This protein binds this small molecule.
Small molecule (SMILES): Nc1ncnc2c1ncn2[C@@H]1O[C@H](CO)[C@@H](O)[C@H]1O

Sequence of chain 1.A:
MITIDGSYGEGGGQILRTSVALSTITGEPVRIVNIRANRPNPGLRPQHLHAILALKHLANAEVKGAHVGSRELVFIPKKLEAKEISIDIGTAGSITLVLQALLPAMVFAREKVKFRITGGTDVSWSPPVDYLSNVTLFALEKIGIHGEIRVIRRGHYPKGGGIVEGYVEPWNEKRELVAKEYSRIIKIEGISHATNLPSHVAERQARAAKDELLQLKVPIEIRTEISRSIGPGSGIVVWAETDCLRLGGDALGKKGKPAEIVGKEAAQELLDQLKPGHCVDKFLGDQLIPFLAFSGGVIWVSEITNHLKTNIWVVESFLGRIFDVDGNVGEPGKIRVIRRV

Binding-site contacts:
Ligand atom N3 contacts residue GLN287 of chain 1.A at 3.4 Å (h-bond).
Ligand atom O2' contacts residue PHE283 of chain 1.A at 3.4 Å (h-bond).
Ligand atom O5' contacts residue HIS307 of chain 1.A at 3.4 Å (h-bond).
Ligand atom C4 contacts residue SER126 of chain 1.A at 3.9 Å.
Ligand atom C8 contacts residue SER126 of chain 1.A at 3.8 Å.
Ligand atom C6 contacts residue PHE283 of chain 1.A at 3.9 Å (hydrophobic).
Ligand atom C2 contacts residue PHE283 of chain 1.A at 3.7 Å (hydrophobic).
Ligand atom N1 contacts residue PRO128 of chain 1.A at 3.8 Å.
Ligand atom C4 contacts residue PHE283 of chain 1.A at 3.5 Å (hydrophobic).
Ligand atom N9 contacts residue PRO127 of chain 1.A at 3.7 Å.
Ligand atom O3' contacts residue GLN100 of chain 1.A at 2.9 Å (h-bond).
Ligand atom N1 contacts residue ASP250 of chain 1.A at 2.9 Å (salt-bridge).
Ligand atom N7 contacts residue SER126 of chain 1.A at 3.7 Å.
Ligand atom C5 contacts residue SER126 of chain 1.A at 3.8 Å.
Ligand atom C3' contacts residue ASP286 of chain 1.A at 3.3 Å.
Ligand atom O5' contacts residue A6 of chain 1.D at 2.7 Å (h-bond).
Ligand atom C2 contacts residue TYR131 of chain 1.A at 3.9 Å (hydrophobic).
Ligand atom C1' contacts residue PRO127 of chain 1.A at 3.6 Å (hydrophobic).
Ligand atom O2' contacts residue GLN287 of chain 1.A at 3.3 Å (h-bond).
Ligand atom O4' contacts residue LEU97 of chain 1.A at 3.6 Å.
Ligand atom O2' contacts residue ASP286 of chain 1.A at 2.6 Å (salt-bridge).
Ligand atom C5 contacts residue PRO127 of chain 1.A at 3.8 Å (hydrophobic).
Ligand atom C6 contacts residue SER126 of chain 1.A at 3.9 Å.
Ligand atom C5' contacts residue HIS307 of chain 1.A at 3.6 Å.
Ligand atom C6 contacts residue ASP250 of chain 1.A at 3.6 Å.
Ligand atom C5 contacts residue PHE283 of chain 1.A at 3.7 Å (hydrophobic).
Ligand atom N6 contacts residue ASP250 of chain 1.A at 2.9 Å (salt-bridge).
Ligand atom O3' contacts residue ASP286 of chain 1.A at 2.7 Å (salt-bridge).
Ligand atom C4 contacts residue PRO127 of chain 1.A at 3.6 Å (hydrophobic).
Ligand atom O3' contacts residue GLN14 of chain 1.A at 3.5 Å (h-bond).
Ligand atom C2 contacts residue PRO127 of chain 1.A at 3.7 Å (hydrophobic).
Ligand atom O3' contacts residue GLN287 of chain 1.A at 3.5 Å.
Ligand atom O5' contacts residue ARG17 of chain 1.A at 3.3 Å (salt-bridge).
Ligand atom C2 contacts residue ASP250 of chain 1.A at 3.7 Å.
Ligand atom C2' contacts residue ASP286 of chain 1.A at 3.3 Å.
Ligand atom O4' contacts residue PRO127 of chain 1.A at 3.2 Å.
Ligand atom N3 contacts residue PHE283 of chain 1.A at 3.6 Å.
Ligand atom N3 contacts residue PRO127 of chain 1.A at 3.5 Å.
Ligand atom C4' contacts residue LEU97 of chain 1.A at 3.7 Å (hydrophobic).
Ligand atom C1' contacts residue GLN287 of chain 1.A at 3.8 Å.